Binding-site contacts:
Ligand atom O3' contacts residue GLN46 of chain 1.C at 3.0 Å (h-bond).
Ligand atom N1 contacts residue TYR271 of chain 1.C at 3.2 Å (h-bond).
Ligand atom O2B contacts residue HIS130 of chain 1.C at 3.3 Å (h-bond).
Ligand atom C1' contacts residue HIS112 of chain 1.C at 3.7 Å.
Ligand atom O1B contacts residue MG1 of chain 1.T at 2.4 Å.
Ligand atom O1G contacts residue MG1 of chain 1.T at 2.5 Å.
Ligand atom C4' contacts residue GLN46 of chain 1.C at 3.7 Å.
Ligand atom O2G contacts residue LYS209 of chain 1.C at 3.2 Å.
Ligand atom O2G contacts residue TYR212 of chain 1.C at 2.6 Å (h-bond).
Ligand atom O2B contacts residue HIS112 of chain 1.C at 3.7 Å.
Ligand atom O4' contacts residue ARG61 of chain 1.C at 3.2 Å (salt-bridge).
Ligand atom C2' contacts residue TYR271 of chain 1.C at 3.6 Å (hydrophobic).
Ligand atom O3' contacts residue LEU47 of chain 1.C at 3.4 Å.
Ligand atom N9 contacts residue HIS112 of chain 1.C at 3.3 Å.
Ligand atom O3A contacts residue ARG103 of chain 1.C at 3.4 Å (salt-bridge).
Ligand atom PG contacts residue MG1 of chain 1.T at 3.7 Å.
Ligand atom O4' contacts residue HIS112 of chain 1.C at 3.1 Å.
Ligand atom PG contacts residue LYS209 of chain 1.C at 3.7 Å.
Ligand atom O1G contacts residue LYS209 of chain 1.C at 2.6 Å (salt-bridge).
Ligand atom C6 contacts residue GLN272 of chain 1.C at 3.4 Å.
Ligand atom O3G contacts residue ARG263 of chain 1.C at 2.8 Å (salt-bridge).
Ligand atom O2A contacts residue HIS112 of chain 1.C at 2.4 Å (h-bond).
Ligand atom N2 contacts residue LEU47 of chain 1.C at 3.0 Å (h-bond).
Ligand atom C2 contacts residue TYR271 of chain 1.C at 3.6 Å (hydrophobic).
Ligand atom O2G contacts residue ARG263 of chain 1.C at 2.7 Å (salt-bridge).
Ligand atom N7 contacts residue HIS112 of chain 1.C at 3.5 Å.
Ligand atom O1B contacts residue ARG103 of chain 1.C at 3.4 Å (salt-bridge).
Ligand atom N2 contacts residue TYR271 of chain 1.C at 3.6 Å.
Ligand atom C5' contacts residue TYR212 of chain 1.C at 3.6 Å (hydrophobic).
Ligand atom O3' contacts residue ASP216 of chain 1.C at 2.8 Å (salt-bridge).
Ligand atom C8 contacts residue HIS112 of chain 1.C at 3.2 Å.
Ligand atom O2A contacts residue HIS130 of chain 1.C at 3.1 Å (h-bond).
Ligand atom O5' contacts residue HIS112 of chain 1.C at 2.9 Å (h-bond).
Ligand atom C3' contacts residue ASP216 of chain 1.C at 3.7 Å.
Ligand atom PA contacts residue HIS112 of chain 1.C at 3.2 Å.
Ligand atom O3A contacts residue ASP208 of chain 1.C at 3.5 Å (salt-bridge).
Ligand atom O1A contacts residue ARG61 of chain 1.C at 2.9 Å (salt-bridge).
Ligand atom O6 contacts residue GLN272 of chain 1.C at 2.8 Å (h-bond).
Ligand atom O2A contacts residue HIS107 of chain 1.C at 3.0 Å (h-bond).
Ligand atom C3' contacts residue TYR212 of chain 1.C at 3.6 Å (hydrophobic).

This protein binds this small molecule.
Small molecule (SMILES): Nc1nc2c(ncn2[C@H]2C[C@H](O)[C@@H](CO[P](=O)(O)O[P](=O)(O)OP(=O)(O)O)O2)c(=O)[nH]1

Sequence of chain 1.C:
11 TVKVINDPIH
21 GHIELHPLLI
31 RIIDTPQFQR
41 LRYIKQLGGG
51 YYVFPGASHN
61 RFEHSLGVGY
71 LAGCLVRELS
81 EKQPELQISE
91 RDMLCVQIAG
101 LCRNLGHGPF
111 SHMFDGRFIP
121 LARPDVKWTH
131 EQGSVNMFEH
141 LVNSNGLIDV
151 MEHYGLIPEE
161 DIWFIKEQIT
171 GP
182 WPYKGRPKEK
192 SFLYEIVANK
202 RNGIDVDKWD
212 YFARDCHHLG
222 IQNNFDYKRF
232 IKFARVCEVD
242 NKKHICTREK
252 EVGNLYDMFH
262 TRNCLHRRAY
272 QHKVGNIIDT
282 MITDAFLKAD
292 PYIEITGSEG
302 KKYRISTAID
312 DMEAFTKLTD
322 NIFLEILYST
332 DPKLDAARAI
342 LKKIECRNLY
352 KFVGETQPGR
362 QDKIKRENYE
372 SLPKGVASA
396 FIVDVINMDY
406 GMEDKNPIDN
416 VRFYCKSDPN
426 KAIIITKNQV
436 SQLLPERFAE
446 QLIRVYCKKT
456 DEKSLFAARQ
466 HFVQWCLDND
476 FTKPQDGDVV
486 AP